Binding-site contacts:
Ligand atom C8 contacts residue LYS237 of chain 1.D at 4.3 Å.
Ligand atom O7 contacts residue LYS237 of chain 1.D at 4.2 Å.
Ligand atom C8 contacts residue ASN433 of chain 1.D at 4.3 Å.
Ligand atom O5 contacts residue PRO276 of chain 1.D at 3.6 Å.
Ligand atom C8 contacts residue NAG1 of chain 1.J at 3.6 Å.
Ligand atom C3 contacts residue ASN433 of chain 1.D at 3.8 Å.
Ligand atom C8 contacts residue ASN247 of chain 1.D at 3.3 Å.
Ligand atom C1 contacts residue ASN433 of chain 1.D at 1.4 Å.
Ligand atom O6 contacts residue LEU250 of chain 1.D at 4.2 Å.
Ligand atom C2 contacts residue ASN433 of chain 1.D at 2.5 Å.
Ligand atom C7 contacts residue ASN247 of chain 1.D at 3.8 Å.
Ligand atom N2 contacts residue ASN433 of chain 1.D at 2.9 Å (h-bond).
Ligand atom O7 contacts residue ASN247 of chain 1.D at 3.7 Å.
Ligand atom O6 contacts residue PRO276 of chain 1.D at 3.7 Å.
Ligand atom O5 contacts residue ASN433 of chain 1.D at 2.3 Å (h-bond).
Ligand atom C7 contacts residue ASN433 of chain 1.D at 3.1 Å.
Ligand atom C5 contacts residue PRO276 of chain 1.D at 4.4 Å (hydrophobic).
Ligand atom C4 contacts residue ASN433 of chain 1.D at 4.2 Å.
Ligand atom C6 contacts residue PRO276 of chain 1.D at 3.9 Å (hydrophobic).
Ligand atom C5 contacts residue ASN433 of chain 1.D at 3.7 Å.
Ligand atom O7 contacts residue ASN433 of chain 1.D at 2.9 Å (h-bond).

This protein binds this small molecule.
Small molecule (SMILES): CC(=O)N[C@H]1[C@H](O[C@H]2[C@H](O)[C@@H](NC(C)=O)CO[C@@H]2CO)O[C@H](CO)[C@@H](O)[C@@H]1O

Sequence of chain 1.D:
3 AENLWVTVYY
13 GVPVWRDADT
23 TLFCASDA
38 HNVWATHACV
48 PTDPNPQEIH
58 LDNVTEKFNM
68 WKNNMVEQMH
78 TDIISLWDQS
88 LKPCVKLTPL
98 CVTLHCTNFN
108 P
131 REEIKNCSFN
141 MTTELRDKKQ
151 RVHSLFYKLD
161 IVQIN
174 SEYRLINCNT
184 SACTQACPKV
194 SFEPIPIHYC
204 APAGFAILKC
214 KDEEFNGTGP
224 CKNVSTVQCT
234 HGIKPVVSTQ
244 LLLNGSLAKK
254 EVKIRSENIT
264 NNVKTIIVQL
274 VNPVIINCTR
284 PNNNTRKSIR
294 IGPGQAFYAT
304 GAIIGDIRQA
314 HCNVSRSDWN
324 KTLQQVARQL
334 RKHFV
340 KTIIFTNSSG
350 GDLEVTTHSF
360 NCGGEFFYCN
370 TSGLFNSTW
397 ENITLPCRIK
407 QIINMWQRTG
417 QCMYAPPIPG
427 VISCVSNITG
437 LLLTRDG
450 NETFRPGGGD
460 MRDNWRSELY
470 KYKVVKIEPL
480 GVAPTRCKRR